Sequence of chain 1.A:
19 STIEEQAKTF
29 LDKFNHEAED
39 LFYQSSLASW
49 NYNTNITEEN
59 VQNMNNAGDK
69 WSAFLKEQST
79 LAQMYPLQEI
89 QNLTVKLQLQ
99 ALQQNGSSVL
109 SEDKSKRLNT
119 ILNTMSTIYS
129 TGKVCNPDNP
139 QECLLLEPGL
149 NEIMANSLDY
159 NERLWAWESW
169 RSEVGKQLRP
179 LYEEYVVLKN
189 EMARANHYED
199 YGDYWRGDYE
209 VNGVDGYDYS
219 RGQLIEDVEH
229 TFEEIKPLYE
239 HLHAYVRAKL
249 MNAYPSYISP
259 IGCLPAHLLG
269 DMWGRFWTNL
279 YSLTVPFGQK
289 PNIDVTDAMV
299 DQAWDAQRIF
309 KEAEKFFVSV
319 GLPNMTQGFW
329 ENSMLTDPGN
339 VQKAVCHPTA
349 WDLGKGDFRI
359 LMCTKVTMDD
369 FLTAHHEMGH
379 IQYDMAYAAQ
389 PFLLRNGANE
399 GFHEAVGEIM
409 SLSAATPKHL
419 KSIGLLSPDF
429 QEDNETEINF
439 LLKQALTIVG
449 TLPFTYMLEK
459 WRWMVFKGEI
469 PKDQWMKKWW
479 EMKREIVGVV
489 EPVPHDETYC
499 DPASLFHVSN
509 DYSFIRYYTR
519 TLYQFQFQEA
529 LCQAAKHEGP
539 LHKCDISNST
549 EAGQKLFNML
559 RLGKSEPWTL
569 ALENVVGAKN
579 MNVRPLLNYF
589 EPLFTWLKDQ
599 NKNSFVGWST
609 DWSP

Binding-site contacts:
Ligand atom C8 contacts residue ASN322 of chain 1.A at 4.3 Å.
Ligand atom C1 contacts residue GLU312 of chain 1.A at 4.3 Å.
Ligand atom C3 contacts residue ASN322 of chain 1.A at 3.8 Å.
Ligand atom C2 contacts residue ASN322 of chain 1.A at 2.4 Å.
Ligand atom C8 contacts residue MET323 of chain 1.A at 3.6 Å (hydrophobic).
Ligand atom O7 contacts residue GLU312 of chain 1.A at 3.0 Å (salt-bridge).
Ligand atom N2 contacts residue ASN322 of chain 1.A at 2.9 Å (h-bond).
Ligand atom C7 contacts residue MET323 of chain 1.A at 4.2 Å (hydrophobic).
Ligand atom C8 contacts residue TRP328 of chain 1.A at 4.2 Å (hydrophobic).
Ligand atom O5 contacts residue VAL316 of chain 1.A at 4.1 Å.
Ligand atom C4 contacts residue ASN322 of chain 1.A at 4.2 Å.
Ligand atom O7 contacts residue TRP328 of chain 1.A at 4.1 Å.
Ligand atom O5 contacts residue ASN322 of chain 1.A at 2.4 Å (h-bond).
Ligand atom O7 contacts residue ASN322 of chain 1.A at 2.8 Å (h-bond).
Ligand atom C1 contacts residue ASN322 of chain 1.A at 1.4 Å.
Ligand atom C7 contacts residue GLU312 of chain 1.A at 4.1 Å.
Ligand atom C5 contacts residue ASN322 of chain 1.A at 3.7 Å.
Ligand atom O6 contacts residue VAL316 of chain 1.A at 4.1 Å.
Ligand atom C6 contacts residue VAL316 of chain 1.A at 4.2 Å (hydrophobic).
Ligand atom C7 contacts residue ASN322 of chain 1.A at 3.1 Å.
Ligand atom O7 contacts residue LYS309 of chain 1.A at 3.7 Å.

A small-molecule ligand and the protein it binds are described below.
Small molecule (SMILES): CC(=O)N[C@@H]1[C@@H](O)[C@H](O)[C@@H](CO)O[C@H]1O